Binding-site contacts:
Ligand atom N3 contacts residue HIS628 of chain 1.E at 4.3 Å.
Ligand atom C6 contacts residue HIS628 of chain 1.E at 3.1 Å.
Ligand atom N1 contacts residue HIS628 of chain 1.E at 2.5 Å (h-bond).
Ligand atom C5 contacts residue HIS628 of chain 1.E at 4.2 Å.
Ligand atom C2 contacts residue HIS628 of chain 1.E at 3.3 Å.
Ligand atom C5 contacts residue PHE629 of chain 1.G at 4.3 Å (hydrophobic).
Ligand atom C4 contacts residue HIS630 of chain 1.G at 3.9 Å.
Ligand atom O2 contacts residue ASP626 of chain 1.E at 4.0 Å.
Ligand atom O2 contacts residue HIS630 of chain 1.G at 3.9 Å.
Ligand atom N3 contacts residue HIS630 of chain 1.G at 3.3 Å (h-bond).
Ligand atom N4 contacts residue HIS630 of chain 1.G at 3.8 Å.
Ligand atom O2 contacts residue GLY627 of chain 1.E at 3.7 Å.
Ligand atom O2 contacts residue HIS628 of chain 1.E at 3.4 Å (h-bond).
Ligand atom C2 contacts residue HIS630 of chain 1.G at 3.8 Å.
Ligand atom N1 contacts residue PHE629 of chain 1.E at 4.2 Å.
Ligand atom C6 contacts residue PHE629 of chain 1.E at 4.1 Å (hydrophobic).

Sequence of chain 1.G:
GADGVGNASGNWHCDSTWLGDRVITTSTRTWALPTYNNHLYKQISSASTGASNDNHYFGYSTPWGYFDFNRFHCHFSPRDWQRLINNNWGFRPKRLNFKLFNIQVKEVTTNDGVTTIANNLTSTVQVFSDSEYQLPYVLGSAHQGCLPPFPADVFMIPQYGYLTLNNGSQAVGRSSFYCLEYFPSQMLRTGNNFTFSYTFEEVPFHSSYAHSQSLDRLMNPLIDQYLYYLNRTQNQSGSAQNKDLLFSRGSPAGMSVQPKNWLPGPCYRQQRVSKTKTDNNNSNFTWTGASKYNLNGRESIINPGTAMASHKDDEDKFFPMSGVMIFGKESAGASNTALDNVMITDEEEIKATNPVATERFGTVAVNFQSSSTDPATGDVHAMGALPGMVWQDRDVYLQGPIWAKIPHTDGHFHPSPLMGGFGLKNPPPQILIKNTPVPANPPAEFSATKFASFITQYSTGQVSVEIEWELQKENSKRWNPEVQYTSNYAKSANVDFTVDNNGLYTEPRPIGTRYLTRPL

The protein below binds the small molecule below.
Small molecule (SMILES): Nc1ccnc(=O)[nH]1

Sequence of chain 1.E:
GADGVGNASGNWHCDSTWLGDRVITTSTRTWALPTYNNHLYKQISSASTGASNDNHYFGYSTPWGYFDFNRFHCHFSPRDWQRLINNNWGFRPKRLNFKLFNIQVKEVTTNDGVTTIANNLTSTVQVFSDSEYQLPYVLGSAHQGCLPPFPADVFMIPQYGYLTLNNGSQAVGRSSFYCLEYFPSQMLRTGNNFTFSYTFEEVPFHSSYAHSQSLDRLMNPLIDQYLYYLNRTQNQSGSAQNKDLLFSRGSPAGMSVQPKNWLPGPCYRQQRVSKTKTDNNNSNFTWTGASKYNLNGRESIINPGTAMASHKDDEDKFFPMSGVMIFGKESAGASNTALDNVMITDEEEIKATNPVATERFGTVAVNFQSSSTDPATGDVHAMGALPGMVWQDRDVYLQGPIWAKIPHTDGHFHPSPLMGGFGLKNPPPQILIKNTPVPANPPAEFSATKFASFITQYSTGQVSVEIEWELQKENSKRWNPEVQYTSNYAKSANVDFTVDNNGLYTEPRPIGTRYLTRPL